Binding-site contacts:
Ligand atom C2 contacts residue GLU66 of chain 1.L at 3.2 Å.
Ligand atom O7 contacts residue ARG61 of chain 1.L at 2.4 Å.
Ligand atom C7 contacts residue GLU66 of chain 1.L at 2.7 Å.
Ligand atom C5 contacts residue ASN68 of chain 1.L at 3.5 Å.
Ligand atom O7 contacts residue ASN68 of chain 1.L at 3.1 Å (h-bond).
Ligand atom C3 contacts residue GLU66 of chain 1.L at 3.8 Å.
Ligand atom N2 contacts residue GLU66 of chain 1.L at 2.1 Å (salt-bridge).
Ligand atom O7 contacts residue GLU66 of chain 1.L at 3.9 Å.
Ligand atom O5 contacts residue ASN68 of chain 1.L at 2.3 Å (h-bond).
Ligand atom C6 contacts residue THR20 of chain 1.L at 3.6 Å.
Ligand atom N2 contacts residue ASN68 of chain 1.L at 2.4 Å (h-bond).
Ligand atom O5 contacts residue THR22 of chain 1.L at 4.3 Å.
Ligand atom O5 contacts residue THR20 of chain 1.L at 4.2 Å.
Ligand atom C1 contacts residue THR22 of chain 1.L at 3.6 Å.
Ligand atom C2 contacts residue ASN68 of chain 1.L at 2.1 Å.
Ligand atom C8 contacts residue ASN68 of chain 1.L at 4.0 Å.
Ligand atom N2 contacts residue ARG61 of chain 1.L at 4.5 Å.
Ligand atom C1 contacts residue ASN68 of chain 1.L at 1.5 Å.
Ligand atom O6 contacts residue THR20 of chain 1.L at 2.2 Å.
Ligand atom C7 contacts residue ASN68 of chain 1.L at 2.7 Å.
Ligand atom C8 contacts residue ARG61 of chain 1.L at 3.2 Å.
Ligand atom C5 contacts residue THR20 of chain 1.L at 4.3 Å.
Ligand atom O3 contacts residue GLU66 of chain 1.L at 4.1 Å.
Ligand atom O3 contacts residue ASN68 of chain 1.L at 4.4 Å.
Ligand atom C8 contacts residue GLU66 of chain 1.L at 2.5 Å.
Ligand atom C3 contacts residue ASN68 of chain 1.L at 3.5 Å.
Ligand atom C7 contacts residue ARG61 of chain 1.L at 3.2 Å.
Ligand atom C4 contacts residue ASN68 of chain 1.L at 4.0 Å.
Ligand atom C8 contacts residue TRP63 of chain 1.L at 4.2 Å (hydrophobic).
Ligand atom C1 contacts residue GLU66 of chain 1.L at 3.8 Å.

A small-molecule ligand and the protein it binds are described below.
Small molecule (SMILES): CC(=O)N[C@H]1[C@H](O[C@H]2[C@H](O)[C@@H](NC(C)=O)CO[C@@H]2CO)O[C@H](CO)[C@@H](O)[C@@H]1O

Sequence of chain 1.L:
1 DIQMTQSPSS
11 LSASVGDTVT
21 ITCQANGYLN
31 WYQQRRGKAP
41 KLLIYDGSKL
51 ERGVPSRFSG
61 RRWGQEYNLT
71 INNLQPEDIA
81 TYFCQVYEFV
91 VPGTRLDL